Sequence of chain 3.A:
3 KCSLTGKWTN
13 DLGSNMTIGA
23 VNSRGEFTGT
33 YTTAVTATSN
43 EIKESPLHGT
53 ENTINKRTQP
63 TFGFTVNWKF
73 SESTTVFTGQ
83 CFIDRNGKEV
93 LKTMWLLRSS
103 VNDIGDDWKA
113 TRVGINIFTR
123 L

Binding-site contacts:
Ligand atom C7 contacts residue ASN17 of chain 3.A at 3.4 Å.
Ligand atom C4 contacts residue ASN17 of chain 3.A at 4.3 Å.
Ligand atom C2 contacts residue ASN17 of chain 3.A at 2.5 Å.
Ligand atom C8 contacts residue GLY15 of chain 3.A at 3.6 Å.
Ligand atom C8 contacts residue ALA36 of chain 3.A at 4.2 Å (hydrophobic).
Ligand atom C8 contacts residue THR35 of chain 3.A at 3.8 Å.
Ligand atom C7 contacts residue THR34 of chain 3.A at 4.2 Å.
Ligand atom C5 contacts residue ASN17 of chain 3.A at 3.7 Å.
Ligand atom O5 contacts residue ASN17 of chain 3.A at 2.4 Å (h-bond).
Ligand atom C1 contacts residue ASN17 of chain 3.A at 1.4 Å.
Ligand atom N2 contacts residue ASN17 of chain 3.A at 2.9 Å (h-bond).
Ligand atom C8 contacts residue THR34 of chain 3.A at 4.1 Å.
Ligand atom N2 contacts residue GLY15 of chain 3.A at 3.6 Å.
Ligand atom C5 contacts residue LEU123 of chain 3.A at 4.2 Å (hydrophobic).
Ligand atom O7 contacts residue THR34 of chain 3.A at 3.5 Å.
Ligand atom O7 contacts residue ASN17 of chain 3.A at 3.5 Å (h-bond).
Ligand atom O6 contacts residue LEU123 of chain 3.A at 4.4 Å.
Ligand atom C3 contacts residue ASN17 of chain 3.A at 3.9 Å.
Ligand atom O5 contacts residue LEU123 of chain 3.A at 3.6 Å.
Ligand atom C8 contacts residue ASN17 of chain 3.A at 4.5 Å.
Ligand atom C7 contacts residue GLY15 of chain 3.A at 4.1 Å.
Ligand atom C1 contacts residue LEU123 of chain 3.A at 4.3 Å (hydrophobic).
Ligand atom C6 contacts residue LEU123 of chain 3.A at 4.1 Å (hydrophobic).

A protein and the small-molecule ligand that binds it are described below.
Small molecule (SMILES): CC(=O)N[C@@H]1[C@@H](O)[C@H](O)[C@@H](CO)O[C@H]1O